Binding-site contacts:
Ligand atom CD2 contacts residue SER10 of chain 1.B at 4.1 Å.
Ligand atom CD2 contacts residue SER12 of chain 1.B at 3.8 Å.
Ligand atom ND1 contacts residue SER10 of chain 1.B at 3.7 Å.
Ligand atom CD2 contacts residue LYS107 of chain 1.B at 4.2 Å.
Ligand atom OXT contacts residue LYS107 of chain 1.B at 3.1 Å (salt-bridge).
Ligand atom CB contacts residue TYR140 of chain 1.B at 3.5 Å (hydrophobic).
Ligand atom N contacts residue LYS107 of chain 1.B at 3.9 Å.
Ligand atom ND1 contacts residue LYS107 of chain 1.B at 4.3 Å.
Ligand atom CA contacts residue GLU143 of chain 1.B at 4.0 Å.
Ligand atom CG contacts residue SER12 of chain 1.B at 3.8 Å.
Ligand atom CB contacts residue LYS107 of chain 1.B at 3.3 Å.
Ligand atom CG contacts residue SER10 of chain 1.B at 3.4 Å.
Ligand atom CG contacts residue TYR140 of chain 1.B at 3.5 Å (hydrophobic).
Ligand atom NE2 contacts residue GLU105 of chain 1.B at 3.3 Å (salt-bridge).
Ligand atom CB contacts residue GLU143 of chain 1.B at 4.2 Å.
Ligand atom CE1 contacts residue SER10 of chain 1.B at 4.1 Å.
Ligand atom CB contacts residue SER12 of chain 1.B at 4.2 Å.
Ligand atom O contacts residue GLU143 of chain 1.B at 4.5 Å.
Ligand atom CE1 contacts residue GLN166 of chain 1.B at 4.3 Å.
Ligand atom C contacts residue LYS107 of chain 1.B at 3.9 Å.
Ligand atom CD2 contacts residue GLU105 of chain 1.B at 4.2 Å.
Ligand atom ND1 contacts residue GLU143 of chain 1.B at 4.0 Å.
Ligand atom NE2 contacts residue SER10 of chain 1.B at 4.0 Å.
Ligand atom CB contacts residue SER10 of chain 1.B at 3.2 Å.
Ligand atom ND1 contacts residue ILE106 of chain 1.B at 4.0 Å.
Ligand atom CE1 contacts residue TYR140 of chain 1.B at 3.7 Å (hydrophobic).
Ligand atom CD2 contacts residue LEU11 of chain 1.B at 4.3 Å (hydrophobic).
Ligand atom ND1 contacts residue TYR140 of chain 1.B at 2.7 Å (h-bond).
Ligand atom CG contacts residue LYS107 of chain 1.B at 4.3 Å.
Ligand atom CE1 contacts residue ILE106 of chain 1.B at 3.7 Å (hydrophobic).
Ligand atom NE2 contacts residue SER12 of chain 1.B at 3.9 Å.
Ligand atom ND1 contacts residue SER12 of chain 1.B at 3.7 Å.
Ligand atom NE2 contacts residue LEU11 of chain 1.B at 4.4 Å.
Ligand atom CE1 contacts residue SER12 of chain 1.B at 4.0 Å.
Ligand atom CE1 contacts residue GLU105 of chain 1.B at 3.7 Å.
Ligand atom NE2 contacts residue TYR173 of chain 1.B at 3.8 Å.
Ligand atom CE1 contacts residue TYR173 of chain 1.B at 3.8 Å (hydrophobic).
Ligand atom CA contacts residue LYS107 of chain 1.B at 3.9 Å.
Ligand atom CA contacts residue SER10 of chain 1.B at 4.4 Å.

The protein below binds the small molecule below.
Small molecule (SMILES): N[C@@H](Cc1cnc[nH]1)C(=O)N[C@@H](CC1=NC=NC1)C(=O)N[C@@H](CC1=NC=NC1)C(=O)N[C@@H](Cc1cnc[nH]1)C(=O)N[C@@H](CC1=NC=NC1)C(=O)O

Sequence of chain 1.B:
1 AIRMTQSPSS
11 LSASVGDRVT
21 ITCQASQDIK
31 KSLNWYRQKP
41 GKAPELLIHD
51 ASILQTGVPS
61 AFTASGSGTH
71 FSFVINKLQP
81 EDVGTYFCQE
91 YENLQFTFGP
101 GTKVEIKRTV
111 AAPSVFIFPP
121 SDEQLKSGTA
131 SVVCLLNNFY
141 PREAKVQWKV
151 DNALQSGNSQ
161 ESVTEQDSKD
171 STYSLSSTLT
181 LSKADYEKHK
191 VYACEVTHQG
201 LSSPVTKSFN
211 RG